Binding-site contacts:
Ligand atom C2 contacts residue SER450 of chain 2.A at 4.2 Å.
Ligand atom C7 contacts residue ASN267 of chain 2.A at 3.6 Å.
Ligand atom C8 contacts residue LEU266 of chain 2.A at 3.7 Å (hydrophobic).
Ligand atom C3 contacts residue ASN267 of chain 2.A at 3.6 Å.
Ligand atom C3 contacts residue SER450 of chain 2.A at 4.5 Å.
Ligand atom C7 contacts residue ASN381 of chain 2.A at 4.4 Å.
Ligand atom O5 contacts residue ASN267 of chain 2.A at 2.4 Å (h-bond).
Ligand atom C5 contacts residue VAL449 of chain 2.A at 3.7 Å (hydrophobic).
Ligand atom O7 contacts residue ASN381 of chain 2.A at 4.2 Å.
Ligand atom O7 contacts residue VAL259 of chain 2.A at 4.4 Å.
Ligand atom C6 contacts residue NAG1 of chain 2.I at 3.9 Å.
Ligand atom C6 contacts residue GLY383 of chain 2.A at 4.5 Å.
Ligand atom C2 contacts residue ASN267 of chain 2.A at 2.4 Å.
Ligand atom O6 contacts residue ASN267 of chain 2.A at 4.5 Å.
Ligand atom C1 contacts residue ASN267 of chain 2.A at 1.4 Å.
Ligand atom O5 contacts residue NAG1 of chain 2.I at 3.8 Å.
Ligand atom C5 contacts residue ASN267 of chain 2.A at 3.6 Å.
Ligand atom O7 contacts residue PRO217 of chain 2.A at 3.8 Å.
Ligand atom C1 contacts residue NAG1 of chain 2.I at 4.3 Å.
Ligand atom C1 contacts residue SER450 of chain 2.A at 3.8 Å.
Ligand atom C8 contacts residue VAL259 of chain 2.A at 4.4 Å (hydrophobic).
Ligand atom C8 contacts residue ASN381 of chain 2.A at 4.0 Å.
Ligand atom O5 contacts residue VAL449 of chain 2.A at 4.4 Å.
Ligand atom C1 contacts residue VAL449 of chain 2.A at 4.3 Å (hydrophobic).
Ligand atom O7 contacts residue ASN267 of chain 2.A at 4.0 Å.
Ligand atom O6 contacts residue SER214 of chain 2.A at 3.7 Å.
Ligand atom C5 contacts residue NAG1 of chain 2.I at 3.8 Å.
Ligand atom O4 contacts residue VAL449 of chain 2.A at 4.1 Å.
Ligand atom O6 contacts residue CYS382 of chain 2.A at 4.2 Å.
Ligand atom O6 contacts residue NAG1 of chain 2.I at 3.8 Å.
Ligand atom C4 contacts residue ASN267 of chain 2.A at 4.2 Å.
Ligand atom O6 contacts residue GLY383 of chain 2.A at 3.5 Å.
Ligand atom N2 contacts residue ASN267 of chain 2.A at 2.9 Å (h-bond).
Ligand atom C6 contacts residue SER214 of chain 2.A at 4.1 Å.
Ligand atom C3 contacts residue VAL449 of chain 2.A at 4.0 Å (hydrophobic).
Ligand atom N2 contacts residue SER450 of chain 2.A at 3.7 Å.
Ligand atom C4 contacts residue VAL449 of chain 2.A at 4.2 Å (hydrophobic).
Ligand atom O3 contacts residue CYS382 of chain 2.A at 3.6 Å (h-bond).

This protein binds this small molecule.
Small molecule (SMILES): CC(=O)N[C@H]1[C@H](O[C@H]2[C@H](O)[C@@H](NC(C)=O)CO[C@@H]2CO)O[C@H](CO)[C@@H](O[C@@H]2O[C@H](CO)[C@@H](O)[C@H](O[C@H]3O[C@H](CO)[C@@H](O)[C@H](O)[C@@H]3O)[C@@H]2O)[C@@H]1O

Sequence of chain 2.A:
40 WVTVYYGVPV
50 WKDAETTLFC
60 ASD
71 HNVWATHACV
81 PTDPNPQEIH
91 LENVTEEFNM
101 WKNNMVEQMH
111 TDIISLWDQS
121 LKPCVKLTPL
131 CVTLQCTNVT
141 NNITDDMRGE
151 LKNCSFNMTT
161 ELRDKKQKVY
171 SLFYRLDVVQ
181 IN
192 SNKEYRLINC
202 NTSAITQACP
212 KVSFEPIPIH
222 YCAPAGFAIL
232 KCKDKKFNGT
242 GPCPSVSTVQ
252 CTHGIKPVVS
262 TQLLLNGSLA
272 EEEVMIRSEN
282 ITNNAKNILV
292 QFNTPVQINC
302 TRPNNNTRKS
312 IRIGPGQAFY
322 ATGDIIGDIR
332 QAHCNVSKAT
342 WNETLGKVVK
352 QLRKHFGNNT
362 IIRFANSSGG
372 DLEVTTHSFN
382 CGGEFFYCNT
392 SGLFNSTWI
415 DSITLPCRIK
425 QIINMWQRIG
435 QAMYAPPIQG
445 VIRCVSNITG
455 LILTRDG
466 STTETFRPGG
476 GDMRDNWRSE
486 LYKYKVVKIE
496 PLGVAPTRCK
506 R